Sequence of chain 2.A:
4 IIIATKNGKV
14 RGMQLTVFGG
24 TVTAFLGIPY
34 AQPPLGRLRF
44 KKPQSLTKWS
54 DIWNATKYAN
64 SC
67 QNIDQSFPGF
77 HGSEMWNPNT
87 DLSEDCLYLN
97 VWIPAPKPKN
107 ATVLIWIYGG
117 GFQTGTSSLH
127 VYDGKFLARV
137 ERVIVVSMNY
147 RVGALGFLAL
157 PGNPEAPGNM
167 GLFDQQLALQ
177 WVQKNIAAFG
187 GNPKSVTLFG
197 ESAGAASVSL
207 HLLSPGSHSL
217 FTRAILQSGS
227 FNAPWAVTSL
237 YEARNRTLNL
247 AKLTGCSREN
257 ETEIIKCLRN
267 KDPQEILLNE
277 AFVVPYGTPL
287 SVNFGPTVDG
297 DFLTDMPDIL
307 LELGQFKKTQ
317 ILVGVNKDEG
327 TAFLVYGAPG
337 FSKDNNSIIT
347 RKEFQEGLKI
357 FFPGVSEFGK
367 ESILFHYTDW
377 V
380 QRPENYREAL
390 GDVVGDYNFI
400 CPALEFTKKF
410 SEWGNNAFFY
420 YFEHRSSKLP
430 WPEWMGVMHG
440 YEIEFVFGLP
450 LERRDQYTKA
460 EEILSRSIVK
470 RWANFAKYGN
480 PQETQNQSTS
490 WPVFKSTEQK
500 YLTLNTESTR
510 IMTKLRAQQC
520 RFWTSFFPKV

The small molecule below binds the protein below.
Small molecule (SMILES): CC(=O)N[C@H]1[C@H](O[C@H]2[C@H](O)[C@@H](NC(C)=O)CO[C@@H]2CO)O[C@H](CO)[C@@H](O)[C@@H]1O

Binding-site contacts:
Ligand atom C7 contacts residue GLY336 of chain 2.A at 4.0 Å.
Ligand atom C7 contacts residue ASN341 of chain 2.A at 3.3 Å.
Ligand atom C1 contacts residue SER338 of chain 2.A at 3.8 Å.
Ligand atom O7 contacts residue ILE344 of chain 2.A at 4.2 Å.
Ligand atom O7 contacts residue GLY336 of chain 2.A at 2.8 Å (h-bond).
Ligand atom N2 contacts residue GLY336 of chain 2.A at 4.4 Å.
Ligand atom C5 contacts residue ASN341 of chain 2.A at 3.6 Å.
Ligand atom C1 contacts residue GLY336 of chain 2.A at 4.2 Å.
Ligand atom C8 contacts residue ASN341 of chain 2.A at 3.2 Å.
Ligand atom O5 contacts residue ASN341 of chain 2.A at 2.3 Å (h-bond).
Ligand atom O6 contacts residue GLU349 of chain 2.A at 3.8 Å.
Ligand atom C5 contacts residue SER338 of chain 2.A at 4.0 Å.
Ligand atom O7 contacts residue ASN341 of chain 2.A at 4.3 Å.
Ligand atom O7 contacts residue ASN342 of chain 2.A at 3.7 Å.
Ligand atom C5 contacts residue PHE337 of chain 2.A at 4.3 Å (hydrophobic).
Ligand atom C7 contacts residue ASN342 of chain 2.A at 4.4 Å.
Ligand atom C3 contacts residue ASN341 of chain 2.A at 3.7 Å.
Ligand atom C2 contacts residue GLY336 of chain 2.A at 4.5 Å.
Ligand atom O7 contacts residue PRO335 of chain 2.A at 3.8 Å.
Ligand atom C3 contacts residue GLY336 of chain 2.A at 4.2 Å.
Ligand atom C6 contacts residue SER338 of chain 2.A at 4.3 Å.
Ligand atom C2 contacts residue ASN341 of chain 2.A at 2.3 Å.
Ligand atom O4 contacts residue GLY336 of chain 2.A at 4.1 Å.
Ligand atom O7 contacts residue SER343 of chain 2.A at 4.4 Å.
Ligand atom C5 contacts residue GLY336 of chain 2.A at 4.5 Å.
Ligand atom N2 contacts residue ASN341 of chain 2.A at 2.9 Å (h-bond).
Ligand atom O5 contacts residue SER338 of chain 2.A at 3.3 Å.
Ligand atom C4 contacts residue ASN341 of chain 2.A at 4.2 Å.
Ligand atom C1 contacts residue ASN341 of chain 2.A at 1.4 Å.